Binding-site contacts:
Ligand atom C contacts residue GLU245 of chain 1.A at 3.8 Å.
Ligand atom N contacts residue GLU245 of chain 1.A at 3.9 Å.
Ligand atom CD2 contacts residue VAL79 of chain 1.A at 3.8 Å (hydrophobic).
Ligand atom CB contacts residue LEU75 of chain 1.A at 4.0 Å (hydrophobic).
Ligand atom CG contacts residue VAL79 of chain 1.A at 4.1 Å (hydrophobic).
Ligand atom CD1 contacts residue GLN78 of chain 1.A at 4.0 Å.
Ligand atom CD2 contacts residue MET246 of chain 1.A at 4.1 Å (hydrophobic).
Ligand atom CG2 contacts residue LEU242 of chain 1.A at 4.1 Å (hydrophobic).
Ligand atom CD2 contacts residue ILE61 of chain 1.A at 3.6 Å (hydrophobic).
Ligand atom C contacts residue LYS65 of chain 1.A at 4.1 Å.
Ligand atom NE2 contacts residue LEU75 of chain 1.A at 4.2 Å.
Ligand atom ND1 contacts residue VAL79 of chain 1.A at 3.6 Å.
Ligand atom CD1 contacts residue GLU245 of chain 1.A at 3.2 Å.
Ligand atom NE2 contacts residue HIS76 of chain 1.A at 4.1 Å.
Ligand atom N contacts residue GLU245 of chain 1.A at 2.8 Å (salt-bridge).
Ligand atom CA contacts residue GLU245 of chain 1.A at 3.6 Å.
Ligand atom C contacts residue ILE61 of chain 1.A at 4.0 Å (hydrophobic).
Ligand atom CD2 contacts residue GLU83 of chain 1.A at 3.7 Å.
Ligand atom CD1 contacts residue MET246 of chain 1.A at 3.9 Å (hydrophobic).
Ligand atom CD1 contacts residue VAL79 of chain 1.A at 3.8 Å (hydrophobic).
Ligand atom NE2 contacts residue LEU75 of chain 1.A at 3.3 Å.
Ligand atom CD contacts residue GLU245 of chain 1.A at 4.2 Å.
Ligand atom NZ contacts residue GLU83 of chain 1.A at 4.0 Å.
Ligand atom CD1 contacts residue LEU82 of chain 1.A at 4.1 Å (hydrophobic).
Ligand atom CD2 contacts residue LEU82 of chain 1.A at 3.8 Å (hydrophobic).
Ligand atom CE1 contacts residue VAL79 of chain 1.A at 3.6 Å (hydrophobic).
Ligand atom CD1 contacts residue LEU242 of chain 1.A at 3.8 Å (hydrophobic).
Ligand atom CG1 contacts residue GLU245 of chain 1.A at 3.7 Å.
Ligand atom CA contacts residue GLU245 of chain 1.A at 3.8 Å.
Ligand atom CB contacts residue GLU245 of chain 1.A at 3.4 Å.
Ligand atom CB contacts residue ILE61 of chain 1.A at 3.9 Å (hydrophobic).
Ligand atom CE contacts residue GLU83 of chain 1.A at 4.0 Å.
Ligand atom CD1 contacts residue ASP241 of chain 1.A at 3.4 Å.
Ligand atom CD1 contacts residue LEU75 of chain 1.A at 3.7 Å (hydrophobic).
Ligand atom CD1 contacts residue LEU242 of chain 1.A at 3.8 Å (hydrophobic).
Ligand atom CD2 contacts residue LYS65 of chain 1.A at 4.2 Å.
Ligand atom O contacts residue ILE61 of chain 1.A at 3.7 Å.
Ligand atom CD2 contacts residue LEU75 of chain 1.A at 3.7 Å (hydrophobic).
Ligand atom CD1 contacts residue ILE61 of chain 1.A at 3.6 Å (hydrophobic).
Ligand atom O contacts residue LYS65 of chain 1.A at 2.9 Å (salt-bridge).

Sequence of chain 1.A:
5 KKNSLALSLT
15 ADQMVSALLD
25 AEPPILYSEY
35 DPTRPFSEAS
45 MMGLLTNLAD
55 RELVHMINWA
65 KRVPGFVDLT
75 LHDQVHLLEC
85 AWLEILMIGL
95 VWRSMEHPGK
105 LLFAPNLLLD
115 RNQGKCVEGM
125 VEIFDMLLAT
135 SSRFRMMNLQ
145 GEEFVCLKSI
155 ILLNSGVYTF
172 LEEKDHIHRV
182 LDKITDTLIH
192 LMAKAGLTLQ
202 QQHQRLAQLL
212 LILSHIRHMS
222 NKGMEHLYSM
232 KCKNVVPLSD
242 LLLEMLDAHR

The protein below binds the small molecule below.
Small molecule (SMILES): CC[C@H](C)[C@H](NC(=O)[C@@H](N)CCCCN)C(=O)N[C@@H](CC(C)C)C(=O)N[C@@H](Cc1cnc[nH]1)C(=O)N[C@@H](CCCN=C(N)N)C(=O)N[C@@H](CC(C)C)C(=O)N[C@@H](CC(C)C)C(=O)N[C@@H](CCC(N)=O)C(=O)N[C@H](C=O)CC(=O)O